Binding-site contacts:
Ligand atom C19 contacts residue VAL329 of chain 1.B at 4.3 Å (hydrophobic).
Ligand atom C6 contacts residue TYR46 of chain 1.B at 4.1 Å (hydrophobic).
Ligand atom O3 contacts residue TYR78 of chain 1.B at 2.8 Å (h-bond).
Ligand atom C2 contacts residue NAP1 of chain 1.E at 3.5 Å.
Ligand atom C12 contacts residue TYR152 of chain 1.B at 3.9 Å (hydrophobic).
Ligand atom C6 contacts residue NAP1 of chain 1.E at 4.0 Å.
Ligand atom C19 contacts residue LEU331 of chain 1.B at 3.9 Å (hydrophobic).
Ligand atom C3 contacts residue GLU140 of chain 1.B at 3.3 Å.
Ligand atom O3 contacts residue GLU140 of chain 1.B at 2.6 Å (salt-bridge).
Ligand atom C19 contacts residue NAP1 of chain 1.E at 3.9 Å.
Ligand atom C11 contacts residue LEU331 of chain 1.B at 4.2 Å (hydrophobic).
Ligand atom C15 contacts residue TYR46 of chain 1.B at 3.8 Å (hydrophobic).
Ligand atom O20 contacts residue TRP250 of chain 1.B at 4.2 Å.
Ligand atom C19 contacts residue TRP250 of chain 1.B at 4.3 Å (hydrophobic).
Ligand atom C5 contacts residue NAP1 of chain 1.E at 3.8 Å.
Ligand atom C18 contacts residue MET333 of chain 1.B at 4.1 Å (hydrophobic).
Ligand atom C11 contacts residue TRP334 of chain 1.B at 3.7 Å (hydrophobic).
Ligand atom C1 contacts residue TRP109 of chain 1.B at 3.8 Å (hydrophobic).
Ligand atom C4 contacts residue TYR78 of chain 1.B at 3.5 Å (hydrophobic).
Ligand atom C8 contacts residue TRP250 of chain 1.B at 4.2 Å (hydrophobic).
Ligand atom C3 contacts residue TYR78 of chain 1.B at 3.5 Å (hydrophobic).
Ligand atom O3 contacts residue NAP1 of chain 1.E at 3.5 Å.
Ligand atom C14 contacts residue TYR152 of chain 1.B at 4.0 Å (hydrophobic).
Ligand atom C12 contacts residue TRP334 of chain 1.B at 3.6 Å (hydrophobic).
Ligand atom C2 contacts residue TRP109 of chain 1.B at 3.9 Å (hydrophobic).
Ligand atom C9 contacts residue TYR152 of chain 1.B at 4.2 Å (hydrophobic).
Ligand atom C7 contacts residue TRP250 of chain 1.B at 4.2 Å (hydrophobic).
Ligand atom C3 contacts residue NAP1 of chain 1.E at 3.6 Å.
Ligand atom O3 contacts residue LYS107 of chain 1.B at 3.9 Å.
Ligand atom C17 contacts residue TYR152 of chain 1.B at 4.3 Å (hydrophobic).
Ligand atom C21 contacts residue TYR152 of chain 1.B at 4.3 Å (hydrophobic).
Ligand atom C4 contacts residue NAP1 of chain 1.E at 3.6 Å.
Ligand atom C2 contacts residue GLU140 of chain 1.B at 3.7 Å.
Ligand atom C7 contacts residue TYR46 of chain 1.B at 3.5 Å (hydrophobic).
Ligand atom C6 contacts residue TRP250 of chain 1.B at 3.9 Å (hydrophobic).
Ligand atom C16 contacts residue TRP250 of chain 1.B at 4.2 Å (hydrophobic).
Ligand atom C13 contacts residue TYR152 of chain 1.B at 4.3 Å (hydrophobic).
Ligand atom C21 contacts residue TRP160 of chain 1.B at 3.9 Å (hydrophobic).
Ligand atom C18 contacts residue TRP250 of chain 1.B at 3.6 Å (hydrophobic).
Ligand atom C15 contacts residue TRP250 of chain 1.B at 3.7 Å (hydrophobic).

A protein and the small-molecule ligand that binds it are described below.
Small molecule (SMILES): CC(=O)[C@H]1CC[C@H]2[C@@H]3CCC4=CC(=O)CC[C@]4(C)[C@H]3CC[C@]12C

Sequence of chain 1.B:
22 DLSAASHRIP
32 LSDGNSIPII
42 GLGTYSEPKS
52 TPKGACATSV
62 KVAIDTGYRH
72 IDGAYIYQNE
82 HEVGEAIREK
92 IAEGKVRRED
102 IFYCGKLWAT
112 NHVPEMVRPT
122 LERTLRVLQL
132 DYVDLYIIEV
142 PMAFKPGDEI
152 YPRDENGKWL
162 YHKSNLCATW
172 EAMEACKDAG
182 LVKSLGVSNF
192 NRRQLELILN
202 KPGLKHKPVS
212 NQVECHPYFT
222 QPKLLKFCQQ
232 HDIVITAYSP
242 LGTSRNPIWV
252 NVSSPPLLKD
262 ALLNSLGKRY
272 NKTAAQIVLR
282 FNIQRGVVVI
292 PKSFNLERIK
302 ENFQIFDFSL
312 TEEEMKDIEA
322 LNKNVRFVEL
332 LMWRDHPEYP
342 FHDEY